This small molecule binds to this protein.
Small molecule (SMILES): O=C(N[C@H](CO)[C@H](O)c1ccc([N+](=O)[O-])cc1)C(Br)Br

Sequence of chain 3.A:
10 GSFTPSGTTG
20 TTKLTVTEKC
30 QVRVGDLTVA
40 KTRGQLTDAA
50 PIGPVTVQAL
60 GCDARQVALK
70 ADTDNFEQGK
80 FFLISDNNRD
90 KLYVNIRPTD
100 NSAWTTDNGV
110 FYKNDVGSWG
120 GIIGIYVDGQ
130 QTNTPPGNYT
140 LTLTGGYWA

Binding-site contacts:
Ligand atom O9B contacts residue CLM1 of chain 3.L at 0.3 Å (h-bond).
Ligand atom C6 contacts residue CLM1 of chain 3.L at 0.1 Å.
Ligand atom BR2 contacts residue TYR125 of chain 3.A at 3.7 Å.
Ligand atom N2 contacts residue CLM1 of chain 3.L at 0.4 Å (h-bond).
Ligand atom BR1 contacts residue TYR125 of chain 3.A at 3.6 Å.
Ligand atom C1 contacts residue TYR125 of chain 3.A at 3.8 Å (hydrophobic).
Ligand atom C4 contacts residue CLM1 of chain 3.L at 0.6 Å.
Ligand atom O2 contacts residue PRO50 of chain 3.A at 4.3 Å.
Ligand atom C11 contacts residue CLM1 of chain 3.L at 0.1 Å.
Ligand atom O9A contacts residue ILE121 of chain 3.A at 3.6 Å.
Ligand atom BR2 contacts residue CLM1 of chain 3.L at 0.3 Å.
Ligand atom BR2 contacts residue GLY52 of chain 3.A at 3.4 Å.
Ligand atom BR1 contacts residue GLY123 of chain 3.A at 3.5 Å.
Ligand atom C8 contacts residue PRO53 of chain 3.A at 4.0 Å (hydrophobic).
Ligand atom C2 contacts residue CLM1 of chain 3.L at 0.1 Å.
Ligand atom BR2 contacts residue ILE124 of chain 3.A at 3.3 Å.
Ligand atom C8 contacts residue CLM1 of chain 3.L at 0.2 Å.
Ligand atom O5 contacts residue CLM1 of chain 3.L at 0.3 Å (h-bond).
Ligand atom BR1 contacts residue THR98 of chain 3.A at 3.8 Å.
Ligand atom O9A contacts residue CLM1 of chain 3.L at 0.3 Å (h-bond).
Ligand atom C10 contacts residue CLM1 of chain 3.L at 0.1 Å.
Ligand atom BR2 contacts residue PRO53 of chain 3.A at 4.2 Å.
Ligand atom C7 contacts residue CLM1 of chain 3.L at 0.2 Å.
Ligand atom C2 contacts residue PRO50 of chain 3.A at 4.0 Å (hydrophobic).
Ligand atom O4 contacts residue CLM1 of chain 3.L at 0.7 Å (h-bond).
Ligand atom BR2 contacts residue GLY123 of chain 3.A at 3.9 Å.
Ligand atom O2 contacts residue PRO53 of chain 3.A at 3.4 Å.
Ligand atom BR2 contacts residue PRO50 of chain 3.A at 3.6 Å.
Ligand atom BR1 contacts residue CLM1 of chain 3.L at 0.4 Å.
Ligand atom C5 contacts residue CLM1 of chain 3.L at 0.2 Å.
Ligand atom C3 contacts residue CLM1 of chain 3.L at 0.1 Å.
Ligand atom C1 contacts residue CLM1 of chain 3.L at 0.2 Å.
Ligand atom O2 contacts residue GLY52 of chain 3.A at 4.0 Å.
Ligand atom BR1 contacts residue PRO53 of chain 3.A at 3.9 Å.
Ligand atom C1 contacts residue PRO50 of chain 3.A at 4.2 Å (hydrophobic).
Ligand atom C9 contacts residue CLM1 of chain 3.L at 0.1 Å.
Ligand atom BR1 contacts residue ILE121 of chain 3.A at 4.1 Å.
Ligand atom BR2 contacts residue ILE51 of chain 3.A at 3.9 Å.
Ligand atom N9 contacts residue CLM1 of chain 3.L at 0.2 Å (h-bond).
Ligand atom O2 contacts residue CLM1 of chain 3.L at 0.8 Å (h-bond).